Sequence of chain 1.A:
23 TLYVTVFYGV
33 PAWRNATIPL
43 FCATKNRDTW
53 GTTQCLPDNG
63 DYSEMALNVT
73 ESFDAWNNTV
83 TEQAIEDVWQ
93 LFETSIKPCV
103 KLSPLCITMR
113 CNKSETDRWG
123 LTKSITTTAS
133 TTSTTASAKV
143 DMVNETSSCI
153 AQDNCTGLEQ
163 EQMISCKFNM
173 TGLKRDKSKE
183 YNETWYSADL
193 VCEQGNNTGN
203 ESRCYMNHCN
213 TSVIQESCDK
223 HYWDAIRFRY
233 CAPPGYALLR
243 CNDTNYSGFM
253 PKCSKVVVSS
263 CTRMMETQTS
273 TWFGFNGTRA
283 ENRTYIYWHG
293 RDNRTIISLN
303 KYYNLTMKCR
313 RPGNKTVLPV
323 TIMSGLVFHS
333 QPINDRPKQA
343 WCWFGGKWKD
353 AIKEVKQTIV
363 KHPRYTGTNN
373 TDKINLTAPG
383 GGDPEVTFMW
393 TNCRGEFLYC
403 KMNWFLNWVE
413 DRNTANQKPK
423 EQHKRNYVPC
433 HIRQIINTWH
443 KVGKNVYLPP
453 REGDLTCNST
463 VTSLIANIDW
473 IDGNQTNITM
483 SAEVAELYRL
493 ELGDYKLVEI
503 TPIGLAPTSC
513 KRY

Binding-site contacts:
Ligand atom O5 contacts residue ASN244 of chain 1.A at 2.4 Å (h-bond).
Ligand atom C7 contacts residue VAL259 of chain 1.A at 3.8 Å (hydrophobic).
Ligand atom O7 contacts residue ASN244 of chain 1.A at 4.0 Å.
Ligand atom C5 contacts residue ASN244 of chain 1.A at 3.8 Å.
Ligand atom C7 contacts residue ALA68 of chain 1.A at 4.3 Å (hydrophobic).
Ligand atom C8 contacts residue ALA68 of chain 1.A at 3.9 Å (hydrophobic).
Ligand atom C1 contacts residue ASN244 of chain 1.A at 1.5 Å.
Ligand atom C8 contacts residue MET67 of chain 1.A at 3.9 Å (hydrophobic).
Ligand atom C4 contacts residue ASN244 of chain 1.A at 4.3 Å.
Ligand atom C8 contacts residue VAL259 of chain 1.A at 3.6 Å (hydrophobic).
Ligand atom N2 contacts residue ASN244 of chain 1.A at 3.0 Å (h-bond).
Ligand atom C3 contacts residue ASN244 of chain 1.A at 3.9 Å.
Ligand atom C7 contacts residue ASN244 of chain 1.A at 3.8 Å.
Ligand atom C8 contacts residue GLU66 of chain 1.A at 3.8 Å.
Ligand atom C2 contacts residue ASN244 of chain 1.A at 2.5 Å.
Ligand atom O7 contacts residue VAL259 of chain 1.A at 4.1 Å.
Ligand atom N2 contacts residue VAL259 of chain 1.A at 4.3 Å.
Ligand atom O7 contacts residue ALA68 of chain 1.A at 3.6 Å.

A protein and the small-molecule ligand that binds it are described below.
Small molecule (SMILES): CC(=O)N[C@@H]1[C@@H](O)[C@H](O)[C@@H](CO)O[C@H]1O